Sequence of chain 1.A:
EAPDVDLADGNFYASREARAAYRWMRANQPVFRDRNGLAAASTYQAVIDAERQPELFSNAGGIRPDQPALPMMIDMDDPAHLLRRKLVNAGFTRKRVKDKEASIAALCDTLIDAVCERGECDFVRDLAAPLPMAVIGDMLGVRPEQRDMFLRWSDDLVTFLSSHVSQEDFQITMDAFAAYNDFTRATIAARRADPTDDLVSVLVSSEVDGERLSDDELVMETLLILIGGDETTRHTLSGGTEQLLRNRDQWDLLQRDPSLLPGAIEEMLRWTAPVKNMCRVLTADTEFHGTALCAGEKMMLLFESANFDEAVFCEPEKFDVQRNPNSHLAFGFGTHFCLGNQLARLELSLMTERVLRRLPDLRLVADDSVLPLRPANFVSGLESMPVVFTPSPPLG

The small molecule below binds the protein below.
Small molecule (SMILES): COc1ccc(CNc2ccc(Cc3ccncc3)cc2)cc1

Binding-site contacts:
Ligand atom C19 contacts residue GLY230 of chain 1.A at 3.6 Å.
Ligand atom C21 contacts residue LEU163 of chain 1.A at 3.7 Å (hydrophobic).
Ligand atom C10 contacts residue LEU163 of chain 1.A at 3.6 Å (hydrophobic).
Ligand atom N17 contacts residue HEM1 of chain 1.B at 2.1 Å.
Ligand atom C22 contacts residue LEU159 of chain 1.A at 3.8 Å (hydrophobic).
Ligand atom C13 contacts residue PHE380 of chain 1.A at 3.6 Å (hydrophobic).
Ligand atom C15 contacts residue VAL277 of chain 1.A at 3.8 Å (hydrophobic).
Ligand atom C18 contacts residue GLY230 of chain 1.A at 3.5 Å.
Ligand atom C04 contacts residue LEU72 of chain 1.A at 4.0 Å (hydrophobic).
Ligand atom C11 contacts residue LEU163 of chain 1.A at 3.8 Å (hydrophobic).
Ligand atom C19 contacts residue LEU226 of chain 1.A at 3.8 Å (hydrophobic).
Ligand atom C16 contacts residue VAL277 of chain 1.A at 3.9 Å (hydrophobic).
Ligand atom C04 contacts residue PHE179 of chain 1.A at 3.9 Å (hydrophobic).
Ligand atom C12 contacts residue LEU226 of chain 1.A at 3.9 Å (hydrophobic).
Ligand atom C05 contacts residue LEU72 of chain 1.A at 4.0 Å (hydrophobic).
Ligand atom C21 contacts residue LEU226 of chain 1.A at 3.7 Å (hydrophobic).
Ligand atom C07 contacts residue ILE229 of chain 1.A at 3.9 Å (hydrophobic).
Ligand atom C12 contacts residue PHE380 of chain 1.A at 3.9 Å (hydrophobic).
Ligand atom C11 contacts residue ILE229 of chain 1.A at 3.4 Å (hydrophobic).
Ligand atom C20 contacts residue PHE380 of chain 1.A at 3.8 Å (hydrophobic).
Ligand atom C11 contacts residue LEU226 of chain 1.A at 4.0 Å (hydrophobic).
Ligand atom C09 contacts residue LEU226 of chain 1.A at 3.8 Å (hydrophobic).
Ligand atom C05 contacts residue LEU225 of chain 1.A at 3.6 Å (hydrophobic).
Ligand atom C06 contacts residue LEU72 of chain 1.A at 4.0 Å (hydrophobic).
Ligand atom C16 contacts residue THR234 of chain 1.A at 3.9 Å.
Ligand atom C16 contacts residue HEM1 of chain 1.B at 3.0 Å.
Ligand atom C15 contacts residue THR234 of chain 1.A at 3.9 Å.
Ligand atom C23 contacts residue LEU159 of chain 1.A at 3.6 Å (hydrophobic).
Ligand atom N08 contacts residue MET74 of chain 1.A at 3.5 Å (h-bond).
Ligand atom C18 contacts residue HEM1 of chain 1.B at 3.0 Å.
Ligand atom C05 contacts residue MET74 of chain 1.A at 4.0 Å (hydrophobic).
Ligand atom O02 contacts residue LEU72 of chain 1.A at 3.9 Å.
Ligand atom C20 contacts residue LEU226 of chain 1.A at 3.8 Å (hydrophobic).
Ligand atom C09 contacts residue LEU163 of chain 1.A at 3.5 Å (hydrophobic).
Ligand atom C10 contacts residue LEU226 of chain 1.A at 3.9 Å (hydrophobic).
Ligand atom C23 contacts residue LEU72 of chain 1.A at 3.9 Å (hydrophobic).
Ligand atom C20 contacts residue LEU163 of chain 1.A at 4.0 Å (hydrophobic).
Ligand atom C10 contacts residue ILE229 of chain 1.A at 3.8 Å (hydrophobic).
Ligand atom C22 contacts residue LEU72 of chain 1.A at 3.9 Å (hydrophobic).
Ligand atom C03 contacts residue LEU72 of chain 1.A at 3.9 Å (hydrophobic).